This small molecule binds to this protein.
Small molecule (SMILES): CCCCC[C@H](CC(=O)NO)C(=O)N[C@H](C(=O)N1CCC[C@H]1CO)C(C)C

Binding-site contacts:
Ligand atom C7 contacts residue GLU133 of chain 1.A at 3.6 Å.
Ligand atom O2 contacts residue NI1 of chain 1.B at 2.4 Å (h-bond).
Ligand atom O20 contacts residue GLU88 of chain 1.A at 3.8 Å.
Ligand atom O4 contacts residue GLN51 of chain 1.A at 3.0 Å (h-bond).
Ligand atom C3 contacts residue LEU91 of chain 1.A at 3.9 Å (hydrophobic).
Ligand atom C11 contacts residue PHE125 of chain 1.A at 3.5 Å (hydrophobic).
Ligand atom C5 contacts residue GLY46 of chain 1.A at 3.1 Å.
Ligand atom O4 contacts residue CYS90 of chain 1.A at 3.4 Å (h-bond).
Ligand atom C18 contacts residue GLY89 of chain 1.A at 3.7 Å.
Ligand atom C3 contacts residue GLN51 of chain 1.A at 3.6 Å.
Ligand atom O4 contacts residue NI1 of chain 1.B at 2.3 Å (h-bond).
Ligand atom N1 contacts residue GLU133 of chain 1.A at 2.5 Å (salt-bridge).
Ligand atom C9 contacts residue ALA129 of chain 1.A at 3.6 Å (hydrophobic).
Ligand atom C9 contacts residue HIS132 of chain 1.A at 3.9 Å.
Ligand atom O27 contacts residue GLY89 of chain 1.A at 3.8 Å.
Ligand atom C11 contacts residue ARG128 of chain 1.A at 3.8 Å.
Ligand atom C18 contacts residue CYS90 of chain 1.A at 3.8 Å (hydrophobic).
Ligand atom O13 contacts residue VAL45 of chain 1.A at 2.8 Å (h-bond).
Ligand atom O27 contacts residue PRO87 of chain 1.A at 3.8 Å.
Ligand atom C3 contacts residue GLY46 of chain 1.A at 3.6 Å.
Ligand atom C18 contacts residue TYR97 of chain 1.A at 3.7 Å (hydrophobic).
Ligand atom O27 contacts residue TYR97 of chain 1.A at 3.5 Å.
Ligand atom C3 contacts residue HIS132 of chain 1.A at 3.7 Å.
Ligand atom C5 contacts residue LEU91 of chain 1.A at 3.7 Å (hydrophobic).
Ligand atom O20 contacts residue GLY89 of chain 1.A at 2.8 Å (h-bond).
Ligand atom O2 contacts residue GLU133 of chain 1.A at 2.9 Å (salt-bridge).
Ligand atom O13 contacts residue GLY44 of chain 1.A at 3.2 Å.
Ligand atom N1 contacts residue GLN51 of chain 1.A at 3.2 Å (h-bond).
Ligand atom C3 contacts residue NI1 of chain 1.B at 2.9 Å.
Ligand atom O2 contacts residue HIS136 of chain 1.A at 2.9 Å.
Ligand atom O2 contacts residue GLN51 of chain 1.A at 2.5 Å (h-bond).
Ligand atom N1 contacts residue NI1 of chain 1.B at 3.0 Å (h-bond).
Ligand atom O4 contacts residue HIS132 of chain 1.A at 3.5 Å (h-bond).
Ligand atom C17 contacts residue ASP43 of chain 1.A at 3.5 Å.
Ligand atom O4 contacts residue LEU91 of chain 1.A at 2.9 Å (h-bond).
Ligand atom N1 contacts residue HIS132 of chain 1.A at 3.5 Å.
Ligand atom N1 contacts residue GLY46 of chain 1.A at 3.4 Å (h-bond).
Ligand atom N14 contacts residue GLY89 of chain 1.A at 3.8 Å.
Ligand atom C3 contacts residue GLU133 of chain 1.A at 3.6 Å.
Ligand atom O2 contacts residue HIS132 of chain 1.A at 3.2 Å.

Sequence of chain 1.A:
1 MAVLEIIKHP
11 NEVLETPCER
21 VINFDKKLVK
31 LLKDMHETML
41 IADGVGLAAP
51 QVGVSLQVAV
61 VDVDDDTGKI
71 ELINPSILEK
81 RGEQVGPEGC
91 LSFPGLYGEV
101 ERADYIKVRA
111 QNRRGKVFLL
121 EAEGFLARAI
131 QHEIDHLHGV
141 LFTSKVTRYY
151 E